Sequence of chain 1.C:
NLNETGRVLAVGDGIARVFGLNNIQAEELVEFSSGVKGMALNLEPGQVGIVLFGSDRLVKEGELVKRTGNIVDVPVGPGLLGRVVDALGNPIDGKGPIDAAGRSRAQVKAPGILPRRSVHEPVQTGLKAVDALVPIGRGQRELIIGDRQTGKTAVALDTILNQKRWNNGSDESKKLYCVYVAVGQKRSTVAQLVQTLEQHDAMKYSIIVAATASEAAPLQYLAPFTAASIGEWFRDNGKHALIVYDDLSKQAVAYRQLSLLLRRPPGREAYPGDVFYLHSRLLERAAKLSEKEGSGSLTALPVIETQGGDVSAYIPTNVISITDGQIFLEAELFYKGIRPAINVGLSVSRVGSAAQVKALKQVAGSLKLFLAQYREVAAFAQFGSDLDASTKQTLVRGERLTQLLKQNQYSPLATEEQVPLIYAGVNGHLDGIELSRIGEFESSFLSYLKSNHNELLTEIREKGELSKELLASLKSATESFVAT

Sequence of chain 1.F:
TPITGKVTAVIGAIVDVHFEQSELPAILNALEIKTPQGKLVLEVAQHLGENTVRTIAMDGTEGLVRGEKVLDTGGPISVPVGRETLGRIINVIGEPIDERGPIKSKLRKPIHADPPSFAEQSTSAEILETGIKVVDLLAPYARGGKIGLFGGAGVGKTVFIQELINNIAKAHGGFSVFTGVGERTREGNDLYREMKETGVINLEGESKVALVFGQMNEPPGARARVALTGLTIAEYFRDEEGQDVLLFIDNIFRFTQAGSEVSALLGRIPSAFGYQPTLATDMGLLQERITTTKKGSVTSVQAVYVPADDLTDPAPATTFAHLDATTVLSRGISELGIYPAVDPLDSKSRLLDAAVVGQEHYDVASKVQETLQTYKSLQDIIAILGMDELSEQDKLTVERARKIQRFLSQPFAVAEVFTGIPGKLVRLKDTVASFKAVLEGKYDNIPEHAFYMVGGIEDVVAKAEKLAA

Binding-site contacts:
Ligand atom N6 contacts residue GLN432 of chain 1.C at 2.7 Å (h-bond).
Ligand atom N3B contacts residue GLN174 of chain 1.C at 3.0 Å (h-bond).
Ligand atom O3A contacts residue GLY176 of chain 1.C at 2.7 Å (h-bond).
Ligand atom C6 contacts residue ARG364 of chain 1.C at 3.8 Å.
Ligand atom O1B contacts residue THR175 of chain 1.C at 3.1 Å (h-bond).
Ligand atom O2' contacts residue GLN434 of chain 1.C at 2.8 Å (h-bond).
Ligand atom O2G contacts residue MG1 of chain 1.GA at 2.2 Å.
Ligand atom O1A contacts residue GLY176 of chain 1.C at 3.5 Å.
Ligand atom C8 contacts residue ALA179 of chain 1.C at 3.4 Å (hydrophobic).
Ligand atom C6 contacts residue GLN432 of chain 1.C at 3.7 Å.
Ligand atom PA contacts residue GLY176 of chain 1.C at 3.5 Å.
Ligand atom C2 contacts residue TYR374 of chain 1.F at 3.5 Å (hydrophobic).
Ligand atom O4' contacts residue PHE359 of chain 1.C at 3.6 Å.
Ligand atom PB contacts residue LYS177 of chain 1.C at 3.6 Å.
Ligand atom O1B contacts residue LYS177 of chain 1.C at 3.0 Å (salt-bridge).
Ligand atom N7 contacts residue ALA179 of chain 1.C at 3.4 Å.
Ligand atom C2' contacts residue GLN434 of chain 1.C at 3.7 Å.
Ligand atom N3 contacts residue ARG364 of chain 1.C at 3.8 Å.
Ligand atom O2B contacts residue MG1 of chain 1.GA at 2.2 Å.
Ligand atom N7 contacts residue GLN434 of chain 1.C at 3.7 Å.
Ligand atom O2B contacts residue THR178 of chain 1.C at 2.9 Å (h-bond).
Ligand atom O1A contacts residue ALA179 of chain 1.C at 3.1 Å (h-bond).
Ligand atom C8 contacts residue GLN434 of chain 1.C at 3.4 Å.
Ligand atom O1B contacts residue GLN174 of chain 1.C at 3.4 Å (h-bond).
Ligand atom O1B contacts residue GLY176 of chain 1.C at 3.2 Å (h-bond).
Ligand atom O3G contacts residue GLN174 of chain 1.C at 2.7 Å (h-bond).
Ligand atom O5' contacts residue GLY176 of chain 1.C at 3.4 Å.
Ligand atom PG contacts residue MG1 of chain 1.GA at 3.5 Å.
Ligand atom O1G contacts residue ARG173 of chain 1.C at 3.5 Å.
Ligand atom O3A contacts residue LYS177 of chain 1.C at 3.2 Å (salt-bridge).
Ligand atom O1G contacts residue GLN174 of chain 1.C at 3.1 Å (h-bond).
Ligand atom O2A contacts residue GLN174 of chain 1.C at 3.6 Å.
Ligand atom C2 contacts residue ARG364 of chain 1.C at 3.3 Å.
Ligand atom C4' contacts residue GLN174 of chain 1.C at 3.8 Å.
Ligand atom PB contacts residue MG1 of chain 1.GA at 3.6 Å.
Ligand atom N1 contacts residue ARG364 of chain 1.C at 3.5 Å.
Ligand atom PB contacts residue GLY176 of chain 1.C at 3.7 Å.
Ligand atom C5' contacts residue GLN174 of chain 1.C at 3.5 Å.
Ligand atom PG contacts residue GLN174 of chain 1.C at 3.6 Å.
Ligand atom N6 contacts residue GLN434 of chain 1.C at 3.7 Å.

A protein and the small-molecule ligand that binds it are described below.
Small molecule (SMILES): Nc1ncnc2c1ncn2[C@@H]1O[C@H](CO[P](=O)(O)O[P](=O)(O)NP(=O)(O)O)[C@@H](O)[C@H]1O